Sequence of chain 27.B:
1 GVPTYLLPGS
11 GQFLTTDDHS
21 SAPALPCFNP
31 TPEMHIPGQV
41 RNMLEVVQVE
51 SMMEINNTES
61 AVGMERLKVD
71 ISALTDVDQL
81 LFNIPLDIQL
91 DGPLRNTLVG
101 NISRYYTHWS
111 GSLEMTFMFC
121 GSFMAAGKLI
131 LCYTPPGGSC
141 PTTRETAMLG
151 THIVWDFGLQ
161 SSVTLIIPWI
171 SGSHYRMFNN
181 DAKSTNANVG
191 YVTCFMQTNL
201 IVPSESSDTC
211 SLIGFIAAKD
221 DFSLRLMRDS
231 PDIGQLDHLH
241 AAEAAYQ

Sequence of chain 26.B:
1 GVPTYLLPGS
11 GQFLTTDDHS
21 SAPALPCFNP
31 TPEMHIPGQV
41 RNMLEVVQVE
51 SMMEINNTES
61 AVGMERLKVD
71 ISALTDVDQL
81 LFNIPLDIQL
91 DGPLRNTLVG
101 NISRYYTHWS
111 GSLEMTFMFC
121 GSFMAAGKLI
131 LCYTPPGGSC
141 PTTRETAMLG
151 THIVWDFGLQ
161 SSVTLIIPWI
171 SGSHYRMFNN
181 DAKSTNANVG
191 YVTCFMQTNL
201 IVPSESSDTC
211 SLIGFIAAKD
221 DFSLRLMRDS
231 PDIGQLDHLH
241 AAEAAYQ

Sequence of chain 26.A:
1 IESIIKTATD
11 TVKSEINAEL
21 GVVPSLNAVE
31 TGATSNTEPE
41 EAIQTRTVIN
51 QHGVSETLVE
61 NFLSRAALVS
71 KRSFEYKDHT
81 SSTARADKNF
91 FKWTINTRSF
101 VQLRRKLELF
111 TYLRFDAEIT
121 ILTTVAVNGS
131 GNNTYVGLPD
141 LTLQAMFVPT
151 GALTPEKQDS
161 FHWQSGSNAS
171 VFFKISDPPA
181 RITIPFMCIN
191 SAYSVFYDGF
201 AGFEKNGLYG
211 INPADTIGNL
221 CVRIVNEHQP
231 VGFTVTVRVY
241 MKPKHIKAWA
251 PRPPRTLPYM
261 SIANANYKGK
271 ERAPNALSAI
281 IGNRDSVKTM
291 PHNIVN

Binding-site contacts:
Ligand atom O1A contacts residue LEU220 of chain 26.A at 3.4 Å.
Ligand atom O1B contacts residue ILE95 of chain 26.A at 3.0 Å.
Ligand atom O1 contacts residue ILE217 of chain 26.A at 3.2 Å.
Ligand atom C4 contacts residue PHE115 of chain 26.A at 3.3 Å (hydrophobic).
Ligand atom N1A contacts residue LEU220 of chain 26.A at 3.0 Å.
Ligand atom F3 contacts residue ALA24 of chain 26.B at 3.9 Å.
Ligand atom F2 contacts residue PHE147 of chain 26.A at 3.2 Å.
Ligand atom C2B contacts residue ILE119 of chain 26.A at 3.5 Å (hydrophobic).
Ligand atom C2A contacts residue LEU220 of chain 26.A at 3.8 Å (hydrophobic).
Ligand atom C3B contacts residue ILE119 of chain 26.A at 3.5 Å (hydrophobic).
Ligand atom CM6 contacts residue MET187 of chain 26.A at 3.8 Å (hydrophobic).
Ligand atom CM6 contacts residue ILE184 of chain 26.A at 3.5 Å (hydrophobic).
Ligand atom C2A contacts residue ILE182 of chain 26.A at 3.6 Å (hydrophobic).
Ligand atom O1A contacts residue ALA145 of chain 26.A at 3.8 Å.
Ligand atom N3A contacts residue PHE147 of chain 26.A at 3.6 Å.
Ligand atom F2 contacts residue ALA145 of chain 26.A at 3.0 Å.
Ligand atom F2 contacts residue MET146 of chain 26.A at 3.7 Å.
Ligand atom CM4 contacts residue ALA169 of chain 26.A at 3.5 Å (hydrophobic).
Ligand atom CM3 contacts residue THR97 of chain 26.A at 3.9 Å.
Ligand atom CM4 contacts residue ALA145 of chain 26.A at 3.5 Å (hydrophobic).
Ligand atom F2 contacts residue ALA169 of chain 26.A at 2.2 Å.
Ligand atom C1B contacts residue ILE95 of chain 26.A at 3.5 Å (hydrophobic).
Ligand atom N3A contacts residue ILE184 of chain 26.A at 3.9 Å.
Ligand atom C6B contacts residue ILE184 of chain 26.A at 3.7 Å (hydrophobic).
Ligand atom C6B contacts residue ILE95 of chain 26.A at 3.6 Å (hydrophobic).
Ligand atom F3 contacts residue ILE182 of chain 26.A at 3.2 Å.
Ligand atom F1 contacts residue VAL171 of chain 26.A at 3.0 Å.
Ligand atom F3 contacts residue ALA169 of chain 26.A at 3.7 Å.
Ligand atom F3 contacts residue LEU14 of chain 27.B at 3.9 Å.
Ligand atom F1 contacts residue ALA145 of chain 26.A at 3.0 Å.
Ligand atom CM2 contacts residue TRP93 of chain 26.A at 3.9 Å (hydrophobic).
Ligand atom C3A contacts residue ILE182 of chain 26.A at 3.2 Å (hydrophobic).
Ligand atom F2 contacts residue SER170 of chain 26.A at 3.5 Å.
Ligand atom F1 contacts residue SER170 of chain 26.A at 3.7 Å.
Ligand atom CM6 contacts residue ILE217 of chain 26.A at 3.4 Å (hydrophobic).
Ligand atom O1A contacts residue ILE182 of chain 26.A at 3.9 Å.
Ligand atom N3A contacts residue ILE182 of chain 26.A at 3.0 Å.
Ligand atom C5B contacts residue ILE184 of chain 26.A at 3.4 Å (hydrophobic).
Ligand atom CM2 contacts residue ILE119 of chain 26.A at 3.5 Å (hydrophobic).
Ligand atom CM4 contacts residue ILE182 of chain 26.A at 3.6 Å (hydrophobic).

This protein binds this small molecule.
Small molecule (SMILES): Cc1cc(CCCOc2c(C)cc(-c3noc(C(F)(F)F)n3)cc2C)on1